Binding-site contacts:
Ligand atom C8 contacts residue ALA239 of chain 1.A at 4.0 Å (hydrophobic).
Ligand atom C2 contacts residue ASN237 of chain 1.A at 3.8 Å.
Ligand atom C8 contacts residue ASP238 of chain 1.A at 4.1 Å.
Ligand atom O7 contacts residue ASN166 of chain 1.A at 3.3 Å (h-bond).
Ligand atom O4 contacts residue ASN237 of chain 1.A at 4.5 Å.
Ligand atom N2 contacts residue ASN237 of chain 1.A at 2.7 Å (h-bond).
Ligand atom C3 contacts residue ASN166 of chain 1.A at 3.6 Å.
Ligand atom C5 contacts residue ASN237 of chain 1.A at 4.0 Å.
Ligand atom C2 contacts residue ASN166 of chain 1.A at 2.1 Å.
Ligand atom C7 contacts residue ASN166 of chain 1.A at 3.3 Å.
Ligand atom N2 contacts residue ASN166 of chain 1.A at 2.6 Å (h-bond).
Ligand atom C7 contacts residue ASN237 of chain 1.A at 3.4 Å.
Ligand atom C7 contacts residue ALA239 of chain 1.A at 4.3 Å (hydrophobic).
Ligand atom O7 contacts residue ALA239 of chain 1.A at 4.2 Å.
Ligand atom C4 contacts residue ASN166 of chain 1.A at 4.1 Å.
Ligand atom C8 contacts residue SER218 of chain 3.A at 3.8 Å.
Ligand atom C5 contacts residue ASN166 of chain 1.A at 3.6 Å.
Ligand atom C1 contacts residue ASN237 of chain 1.A at 4.2 Å.
Ligand atom C8 contacts residue ASN237 of chain 1.A at 3.2 Å.
Ligand atom O5 contacts residue ASN166 of chain 1.A at 2.4 Å (h-bond).
Ligand atom C1 contacts residue ASN166 of chain 1.A at 1.4 Å.
Ligand atom O3 contacts residue ASN166 of chain 1.A at 4.5 Å.
Ligand atom C3 contacts residue ASN237 of chain 1.A at 4.1 Å.

The small molecule below binds the protein below.
Small molecule (SMILES): CC(=O)N[C@@H]1[C@@H](O)[C@H](O)[C@@H](CO)O[C@H]1O

Sequence of chain 1.A:
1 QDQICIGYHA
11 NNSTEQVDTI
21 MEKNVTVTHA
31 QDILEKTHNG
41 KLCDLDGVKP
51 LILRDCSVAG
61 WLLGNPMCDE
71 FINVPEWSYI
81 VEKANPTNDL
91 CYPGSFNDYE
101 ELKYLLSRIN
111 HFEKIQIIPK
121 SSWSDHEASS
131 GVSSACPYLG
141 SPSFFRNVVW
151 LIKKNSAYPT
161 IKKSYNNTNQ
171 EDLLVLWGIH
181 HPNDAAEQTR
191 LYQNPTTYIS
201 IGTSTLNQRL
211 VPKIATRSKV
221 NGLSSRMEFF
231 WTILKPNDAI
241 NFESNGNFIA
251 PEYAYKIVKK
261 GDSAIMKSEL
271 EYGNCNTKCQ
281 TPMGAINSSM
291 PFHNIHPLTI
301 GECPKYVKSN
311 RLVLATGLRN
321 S

Sequence of chain 3.A:
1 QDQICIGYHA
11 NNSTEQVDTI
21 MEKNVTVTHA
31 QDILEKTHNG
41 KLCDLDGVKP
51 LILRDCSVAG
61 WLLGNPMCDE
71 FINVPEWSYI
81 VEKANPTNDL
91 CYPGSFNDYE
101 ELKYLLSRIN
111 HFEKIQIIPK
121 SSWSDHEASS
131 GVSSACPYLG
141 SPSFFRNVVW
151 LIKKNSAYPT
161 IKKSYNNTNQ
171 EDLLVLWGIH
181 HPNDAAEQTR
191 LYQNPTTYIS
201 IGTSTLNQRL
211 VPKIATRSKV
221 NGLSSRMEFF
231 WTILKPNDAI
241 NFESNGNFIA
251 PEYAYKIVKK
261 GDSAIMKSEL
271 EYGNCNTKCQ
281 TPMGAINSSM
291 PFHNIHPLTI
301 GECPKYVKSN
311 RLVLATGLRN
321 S